Binding-site contacts:
Ligand atom OAC contacts residue GLY109 of chain 1.A at 4.0 Å.
Ligand atom O6 contacts residue VAL157 of chain 1.A at 3.3 Å (h-bond).
Ligand atom O6 contacts residue GLU155 of chain 1.A at 3.2 Å (salt-bridge).
Ligand atom N1 contacts residue VAL157 of chain 1.A at 3.0 Å (h-bond).
Ligand atom PBA contacts residue ASP107 of chain 1.A at 3.4 Å.
Ligand atom N7 contacts residue ILE105 of chain 1.A at 3.8 Å.
Ligand atom C5 contacts residue LYS135 of chain 1.A at 3.9 Å.
Ligand atom C6 contacts residue LYS135 of chain 1.A at 3.9 Å.
Ligand atom OAG contacts residue ILE106 of chain 1.A at 4.0 Å.
Ligand atom C2 contacts residue ILE162 of chain 1.A at 3.5 Å (hydrophobic).
Ligand atom N9 contacts residue ASP107 of chain 1.A at 3.9 Å.
Ligand atom O6 contacts residue LYS135 of chain 1.A at 2.9 Å (salt-bridge).
Ligand atom C6 contacts residue VAL157 of chain 1.A at 3.8 Å (hydrophobic).
Ligand atom CAL contacts residue MG1 of chain 1.D at 3.3 Å.
Ligand atom OAF contacts residue GLU103 of chain 1.A at 3.7 Å.
Ligand atom CAN contacts residue ASP107 of chain 1.A at 4.0 Å.
Ligand atom CAN contacts residue ILE105 of chain 1.A at 3.7 Å (hydrophobic).
Ligand atom OAF contacts residue THR111 of chain 1.A at 3.2 Å.
Ligand atom OAB contacts residue ARG169 of chain 1.A at 3.8 Å.
Ligand atom OAG contacts residue ASP107 of chain 1.A at 2.7 Å (salt-bridge).
Ligand atom C5 contacts residue ILE105 of chain 1.A at 4.0 Å (hydrophobic).
Ligand atom PBA contacts residue THR111 of chain 1.A at 3.7 Å.
Ligand atom OAC contacts residue THR111 of chain 1.A at 2.9 Å (h-bond).
Ligand atom C8 contacts residue ARG138 of chain 1.A at 3.2 Å.
Ligand atom N7 contacts residue ARG138 of chain 1.A at 3.6 Å.
Ligand atom OAC contacts residue ASP107 of chain 1.A at 3.9 Å.
Ligand atom OAC contacts residue ASN110 of chain 1.A at 3.3 Å (h-bond).
Ligand atom OAD contacts residue SER73 of chain 1.A at 3.8 Å.
Ligand atom CAQ contacts residue ASP107 of chain 1.A at 3.2 Å.
Ligand atom N7 contacts residue LYS135 of chain 1.A at 3.4 Å (salt-bridge).
Ligand atom C8 contacts residue ASP107 of chain 1.A at 3.1 Å.
Ligand atom C2 contacts residue ASP163 of chain 1.A at 3.6 Å.
Ligand atom CAO contacts residue ASP107 of chain 1.A at 3.9 Å.
Ligand atom OAG contacts residue SER108 of chain 1.A at 3.9 Å.
Ligand atom N1 contacts residue ILE162 of chain 1.A at 3.8 Å.
Ligand atom C2 contacts residue VAL157 of chain 1.A at 3.9 Å (hydrophobic).
Ligand atom OAC contacts residue SER108 of chain 1.A at 3.6 Å (h-bond).
Ligand atom CAM contacts residue ILE105 of chain 1.A at 3.8 Å (hydrophobic).
Ligand atom O6 contacts residue PHE156 of chain 1.A at 3.9 Å.
Ligand atom OAG contacts residue GLY109 of chain 1.A at 3.0 Å (h-bond).

Sequence of chain 1.A:
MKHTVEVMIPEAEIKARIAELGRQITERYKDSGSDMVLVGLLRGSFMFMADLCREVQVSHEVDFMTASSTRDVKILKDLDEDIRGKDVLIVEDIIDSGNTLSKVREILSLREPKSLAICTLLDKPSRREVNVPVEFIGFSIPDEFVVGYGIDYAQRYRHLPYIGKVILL

The protein below binds the small molecule below.
Small molecule (SMILES): O=c1[nH]cnc2c1ncn2CCN(CCCCP(=O)(O)O)CCP(=O)(O)O